Sequence of chain 3.A:
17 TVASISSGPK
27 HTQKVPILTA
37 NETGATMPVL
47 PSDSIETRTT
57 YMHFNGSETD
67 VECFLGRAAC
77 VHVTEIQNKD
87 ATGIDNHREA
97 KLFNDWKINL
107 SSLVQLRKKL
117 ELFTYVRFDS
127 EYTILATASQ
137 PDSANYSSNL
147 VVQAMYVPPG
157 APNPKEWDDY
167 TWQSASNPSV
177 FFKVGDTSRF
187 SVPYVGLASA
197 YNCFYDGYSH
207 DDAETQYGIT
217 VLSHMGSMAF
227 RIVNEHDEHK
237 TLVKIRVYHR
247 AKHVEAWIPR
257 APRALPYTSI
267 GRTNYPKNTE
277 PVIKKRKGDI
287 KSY

A small-molecule ligand and the protein it binds are described below.
Small molecule (SMILES): Cc1cc(CCCCCCCOc2ccc(C3=N[C@@H](C)CO3)cc2)on1

Sequence of chain 3.C:
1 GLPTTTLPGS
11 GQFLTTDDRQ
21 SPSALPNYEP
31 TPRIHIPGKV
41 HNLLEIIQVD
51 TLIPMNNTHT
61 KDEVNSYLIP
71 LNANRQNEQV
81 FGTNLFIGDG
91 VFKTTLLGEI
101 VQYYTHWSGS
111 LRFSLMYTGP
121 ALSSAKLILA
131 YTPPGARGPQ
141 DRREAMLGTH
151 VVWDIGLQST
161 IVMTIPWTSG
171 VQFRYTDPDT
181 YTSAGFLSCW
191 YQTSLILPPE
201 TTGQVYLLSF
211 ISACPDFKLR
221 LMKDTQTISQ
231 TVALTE

Binding-site contacts:
Ligand atom N2 contacts residue PRO174 of chain 3.A at 3.9 Å.
Ligand atom C5 contacts residue TYR152 of chain 3.A at 3.8 Å (hydrophobic).
Ligand atom C3C contacts residue TYR128 of chain 3.A at 3.9 Å (hydrophobic).
Ligand atom C5C contacts residue ILE104 of chain 3.A at 3.8 Å (hydrophobic).
Ligand atom C4C contacts residue TYR152 of chain 3.A at 3.8 Å (hydrophobic).
Ligand atom C2C contacts residue TYR152 of chain 3.A at 4.0 Å (hydrophobic).
Ligand atom C31 contacts residue ALA150 of chain 3.A at 3.1 Å (hydrophobic).
Ligand atom C31 contacts residue VAL176 of chain 3.A at 3.3 Å (hydrophobic).
Ligand atom C5B contacts residue TYR197 of chain 3.A at 3.8 Å (hydrophobic).
Ligand atom N2 contacts residue PHE186 of chain 3.A at 3.7 Å.
Ligand atom C4 contacts residue PHE186 of chain 3.A at 3.6 Å (hydrophobic).
Ligand atom O1 contacts residue VAL188 of chain 3.A at 3.8 Å.
Ligand atom C2C contacts residue VAL188 of chain 3.A at 3.2 Å (hydrophobic).
Ligand atom O1 contacts residue PHE186 of chain 3.A at 3.5 Å.
Ligand atom CM1 contacts residue SER107 of chain 3.A at 3.9 Å.
Ligand atom N2 contacts residue ALA24 of chain 3.C at 3.4 Å.
Ligand atom C1C contacts residue TYR152 of chain 3.A at 4.0 Å (hydrophobic).
Ligand atom O1B contacts residue TYR128 of chain 3.A at 3.9 Å.
Ligand atom C3 contacts residue PRO174 of chain 3.A at 3.8 Å (hydrophobic).
Ligand atom C4 contacts residue TYR152 of chain 3.A at 3.9 Å (hydrophobic).
Ligand atom C6B contacts residue LEU106 of chain 3.A at 4.0 Å (hydrophobic).
Ligand atom C4C contacts residue ILE104 of chain 3.A at 3.9 Å (hydrophobic).
Ligand atom O1B contacts residue ILE104 of chain 3.A at 3.9 Å.
Ligand atom C7C contacts residue TYR197 of chain 3.A at 3.8 Å (hydrophobic).
Ligand atom C3C contacts residue VAL188 of chain 3.A at 3.3 Å (hydrophobic).
Ligand atom O1 contacts residue TYR152 of chain 3.A at 3.9 Å.
Ligand atom C7C contacts residue TYR128 of chain 3.A at 3.6 Å (hydrophobic).
Ligand atom C3 contacts residue PHE186 of chain 3.A at 3.8 Å (hydrophobic).
Ligand atom C4B contacts residue LEU106 of chain 3.A at 4.0 Å (hydrophobic).
Ligand atom C5B contacts residue LEU106 of chain 3.A at 3.8 Å (hydrophobic).
Ligand atom C4A contacts residue ASN198 of chain 3.A at 3.9 Å.
Ligand atom C5C contacts residue TYR128 of chain 3.A at 3.5 Å (hydrophobic).
Ligand atom C31 contacts residue SER175 of chain 3.A at 3.6 Å.
Ligand atom C4 contacts residue MET224 of chain 3.A at 3.8 Å (hydrophobic).
Ligand atom C5 contacts residue PHE186 of chain 3.A at 3.5 Å (hydrophobic).
Ligand atom O1 contacts residue ALA24 of chain 3.C at 3.6 Å.
Ligand atom C7C contacts residue VAL191 of chain 3.A at 4.0 Å (hydrophobic).
Ligand atom C6B contacts residue TYR197 of chain 3.A at 3.7 Å (hydrophobic).
Ligand atom C6C contacts residue VAL191 of chain 3.A at 3.2 Å (hydrophobic).
Ligand atom C31 contacts residue PRO174 of chain 3.A at 3.4 Å (hydrophobic).